This small molecule binds to this protein.
Small molecule (SMILES): Cc1ccc2c(c1)nc(CCc1ncc3cccnn13)n2-c1ccccc1

Binding-site contacts:
Ligand atom N14 contacts residue GLN282 of chain 1.A at 2.7 Å (h-bond).
Ligand atom C13 contacts residue MET269 of chain 1.A at 3.6 Å (hydrophobic).
Ligand atom N4 contacts residue TYR249 of chain 1.A at 3.1 Å (h-bond).
Ligand atom C1 contacts residue MET269 of chain 1.A at 3.4 Å (hydrophobic).
Ligand atom C2 contacts residue PHE252 of chain 1.A at 3.9 Å (hydrophobic).
Ligand atom C27 contacts residue PHE285 of chain 1.A at 3.9 Å (hydrophobic).
Ligand atom N4 contacts residue MET269 of chain 1.A at 3.3 Å.
Ligand atom C15 contacts residue GLY281 of chain 1.A at 3.9 Å.
Ligand atom C12 contacts residue MET269 of chain 1.A at 3.5 Å (hydrophobic).
Ligand atom C7 contacts residue PHE285 of chain 1.A at 3.7 Å (hydrophobic).
Ligand atom C11 contacts residue MET269 of chain 1.A at 3.8 Å (hydrophobic).
Ligand atom C11 contacts residue PHE285 of chain 1.A at 3.4 Å (hydrophobic).
Ligand atom C20 contacts residue MET269 of chain 1.A at 3.6 Å (hydrophobic).
Ligand atom C13 contacts residue TYR249 of chain 1.A at 3.9 Å (hydrophobic).
Ligand atom C8 contacts residue GLY281 of chain 1.A at 3.8 Å.
Ligand atom C9 contacts residue PHE285 of chain 1.A at 3.7 Å (hydrophobic).
Ligand atom N5 contacts residue MET269 of chain 1.A at 3.6 Å (h-bond).
Ligand atom N5 contacts residue GLY281 of chain 1.A at 3.9 Å.
Ligand atom C8 contacts residue MET269 of chain 1.A at 3.2 Å (hydrophobic).
Ligand atom N3 contacts residue PHE285 of chain 1.A at 3.8 Å.
Ligand atom C20 contacts residue PRO268 of chain 1.A at 3.6 Å (hydrophobic).
Ligand atom C24 contacts residue GLY284 of chain 1.A at 3.6 Å.
Ligand atom C16 contacts residue MET269 of chain 1.A at 3.5 Å (hydrophobic).
Ligand atom C12 contacts residue TYR249 of chain 1.A at 3.9 Å (hydrophobic).
Ligand atom C24 contacts residue PHE285 of chain 1.A at 3.4 Å (hydrophobic).
Ligand atom N6 contacts residue GLN282 of chain 1.A at 3.8 Å.
Ligand atom C8 contacts residue TYR249 of chain 1.A at 3.9 Å (hydrophobic).
Ligand atom C16 contacts residue GLY281 of chain 1.A at 3.8 Å.
Ligand atom C17 contacts residue MET269 of chain 1.A at 3.9 Å (hydrophobic).
Ligand atom C21 contacts residue GLN282 of chain 1.A at 3.3 Å.
Ligand atom C12 contacts residue GLY281 of chain 1.A at 3.8 Å.
Ligand atom C13 contacts residue PHE252 of chain 1.A at 3.8 Å (hydrophobic).
Ligand atom C23 contacts residue GLY281 of chain 1.A at 3.2 Å.
Ligand atom C23 contacts residue PHE285 of chain 1.A at 3.4 Å (hydrophobic).
Ligand atom C13 contacts residue GLN282 of chain 1.A at 3.7 Å.
Ligand atom C17 contacts residue GLY281 of chain 1.A at 3.8 Å.
Ligand atom C19 contacts residue PHE285 of chain 1.A at 3.9 Å (hydrophobic).
Ligand atom C10 contacts residue GLY281 of chain 1.A at 3.8 Å.
Ligand atom N3 contacts residue PHE252 of chain 1.A at 3.7 Å.
Ligand atom C10 contacts residue MET269 of chain 1.A at 3.6 Å (hydrophobic).

Sequence of chain 1.A:
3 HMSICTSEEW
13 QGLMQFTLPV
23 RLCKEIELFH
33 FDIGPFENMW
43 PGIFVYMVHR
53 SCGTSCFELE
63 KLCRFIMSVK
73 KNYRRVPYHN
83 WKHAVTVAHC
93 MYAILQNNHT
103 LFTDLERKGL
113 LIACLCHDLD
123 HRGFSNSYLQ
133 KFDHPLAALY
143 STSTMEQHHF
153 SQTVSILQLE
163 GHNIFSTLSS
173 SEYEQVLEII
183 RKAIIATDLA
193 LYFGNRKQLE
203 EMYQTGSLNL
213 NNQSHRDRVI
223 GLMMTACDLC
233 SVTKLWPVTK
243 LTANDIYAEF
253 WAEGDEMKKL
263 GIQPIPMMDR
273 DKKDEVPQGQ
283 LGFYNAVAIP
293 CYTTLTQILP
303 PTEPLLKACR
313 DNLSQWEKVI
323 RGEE